A small-molecule ligand and the protein it binds are described below.
Small molecule (SMILES): CC(C)C[C@@H](C=O)NC(=O)[C@@H](NC(=O)[C@H](CCC(N)=O)NC(=O)[C@@H](NC(=O)[C@H](C)NC(=O)[C@H](CCCCN)NC(=O)[C@H](CC(=O)O)NC(=O)[C@H](CCC(=O)O)NC(=O)[C@@H](N)CCC(N)=O)[C@@H](C)O)[C@@H](C)O

Binding-site contacts:
Ligand atom OG1 contacts residue ASN68 of chain 1.A at 3.4 Å.
Ligand atom N contacts residue HIS75 of chain 1.A at 3.0 Å (h-bond).
Ligand atom N contacts residue PHE69 of chain 1.A at 3.1 Å (h-bond).
Ligand atom CA contacts residue SER71 of chain 1.A at 3.4 Å.
Ligand atom O contacts residue SER71 of chain 1.A at 2.9 Å (h-bond).
Ligand atom CA contacts residue VAL73 of chain 1.A at 3.4 Å (hydrophobic).
Ligand atom CG contacts residue HIS75 of chain 1.A at 3.5 Å.
Ligand atom CB contacts residue HIS75 of chain 1.A at 3.6 Å.
Ligand atom OG1 contacts residue PHE69 of chain 1.A at 3.2 Å (h-bond).
Ligand atom OE2 contacts residue THR77 of chain 1.A at 2.7 Å.
Ligand atom OG1 contacts residue SER71 of chain 1.A at 2.6 Å (h-bond).
Ligand atom CB contacts residue ARG67 of chain 1.A at 3.6 Å.
Ligand atom CA contacts residue TYR84 of chain 1.A at 3.1 Å (hydrophobic).
Ligand atom C contacts residue TYR82 of chain 1.A at 3.5 Å (hydrophobic).
Ligand atom OD2 contacts residue TYR72 of chain 1.A at 3.6 Å.
Ligand atom CE contacts residue ASN17 of chain 1.A at 3.1 Å.
Ligand atom CA contacts residue HIS75 of chain 1.A at 3.3 Å.
Ligand atom CG2 contacts residue TYR82 of chain 1.A at 3.6 Å (hydrophobic).
Ligand atom OD1 contacts residue THR74 of chain 1.A at 2.5 Å (h-bond).
Ligand atom O contacts residue VAL73 of chain 1.A at 3.0 Å (h-bond).
Ligand atom CG2 contacts residue TYR84 of chain 1.A at 3.5 Å (hydrophobic).
Ligand atom CD contacts residue ASP19 of chain 1.A at 3.6 Å.
Ligand atom CB contacts residue TYR72 of chain 1.A at 3.6 Å (hydrophobic).
Ligand atom OE1 contacts residue GLY70 of chain 1.A at 3.6 Å.
Ligand atom CG2 contacts residue SER71 of chain 1.A at 3.6 Å.
Ligand atom CG2 contacts residue PHE69 of chain 1.A at 3.6 Å (hydrophobic).
Ligand atom O contacts residue GLY70 of chain 1.A at 3.1 Å.
Ligand atom O contacts residue HIS75 of chain 1.A at 2.9 Å (h-bond).
Ligand atom N contacts residue VAL73 of chain 1.A at 3.0 Å (h-bond).
Ligand atom CD contacts residue THR77 of chain 1.A at 3.5 Å.
Ligand atom C contacts residue HIS75 of chain 1.A at 3.6 Å.
Ligand atom N contacts residue TYR82 of chain 1.A at 3.5 Å (h-bond).
Ligand atom CB contacts residue SER71 of chain 1.A at 3.5 Å.
Ligand atom O contacts residue TYR72 of chain 1.A at 3.3 Å.
Ligand atom O contacts residue THR74 of chain 1.A at 3.2 Å.
Ligand atom OG1 contacts residue ARG67 of chain 1.A at 3.7 Å.
Ligand atom OE2 contacts residue ASP19 of chain 1.A at 2.5 Å (salt-bridge).
Ligand atom CB contacts residue PHE80 of chain 1.A at 3.6 Å (hydrophobic).
Ligand atom N contacts residue SER71 of chain 1.A at 3.3 Å (h-bond).
Ligand atom CB contacts residue TYR84 of chain 1.A at 3.5 Å (hydrophobic).

Sequence of chain 1.A:
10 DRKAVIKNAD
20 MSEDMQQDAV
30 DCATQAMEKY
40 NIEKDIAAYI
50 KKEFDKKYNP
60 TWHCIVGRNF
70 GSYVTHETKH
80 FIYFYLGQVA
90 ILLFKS